This small molecule binds to this protein.
Small molecule (SMILES): CCOC(=O)CC[C@H](C[C@@H]1CCNC1=O)NC(=O)[C@@H](CC(=O)[C@@H](NC(=O)c1cc(C)on1)C(C)C)Cc1ccc(F)cc1

Binding-site contacts:
Ligand atom C02 contacts residue SER132 of chain 1.A at 3.4 Å.
Ligand atom N17 contacts residue THR146 of chain 1.A at 3.1 Å (h-bond).
Ligand atom O03 contacts residue GLY167 of chain 1.A at 3.2 Å.
Ligand atom N12 contacts residue CYS151 of chain 1.A at 3.0 Å (h-bond).
Ligand atom O18 contacts residue HIS165 of chain 1.A at 2.8 Å (h-bond).
Ligand atom F1 contacts residue LEU131 of chain 1.A at 3.3 Å.
Ligand atom O03 contacts residue GLY168 of chain 1.A at 3.1 Å (h-bond).
Ligand atom O23 contacts residue GLY149 of chain 1.A at 3.0 Å (h-bond).
Ligand atom C20 contacts residue CYS151 of chain 1.A at 2.7 Å (hydrophobic).
Ligand atom N17 contacts residue GLY168 of chain 1.A at 3.6 Å (h-bond).
Ligand atom C57 contacts residue SER132 of chain 1.A at 3.4 Å.
Ligand atom C78 contacts residue SER132 of chain 1.A at 3.5 Å.
Ligand atom C08 contacts residue ARG43 of chain 1.A at 3.2 Å.
Ligand atom O18 contacts residue GLY168 of chain 1.A at 3.3 Å (h-bond).
Ligand atom O60 contacts residue LEU131 of chain 1.A at 3.6 Å.
Ligand atom C09 contacts residue ARG43 of chain 1.A at 3.1 Å.
Ligand atom C82 contacts residue GLY168 of chain 1.A at 3.3 Å.
Ligand atom O4 contacts residue ASN169 of chain 1.A at 3.4 Å.
Ligand atom C13 contacts residue CYS151 of chain 1.A at 2.6 Å (hydrophobic).
Ligand atom C19 contacts residue CYS151 of chain 1.A at 2.0 Å (hydrophobic).
Ligand atom C84 contacts residue ALA148 of chain 1.A at 3.5 Å (hydrophobic).
Ligand atom N12 contacts residue ILE166 of chain 1.A at 3.2 Å (h-bond).
Ligand atom O23 contacts residue ALA148 of chain 1.A at 3.2 Å.
Ligand atom C07 contacts residue HIS44 of chain 1.A at 3.2 Å.
Ligand atom F1 contacts residue LYS134 of chain 1.A at 2.9 Å.
Ligand atom C14 contacts residue LYS147 of chain 1.A at 3.5 Å.
Ligand atom O18 contacts residue GLY167 of chain 1.A at 3.3 Å.
Ligand atom O60 contacts residue SER132 of chain 1.A at 3.0 Å (h-bond).
Ligand atom O18 contacts residue THR146 of chain 1.A at 2.8 Å (h-bond).
Ligand atom F1 contacts residue ARG43 of chain 1.A at 2.7 Å.
Ligand atom O4 contacts residue PHE174 of chain 1.A at 3.1 Å.
Ligand atom N5 contacts residue ASN169 of chain 1.A at 3.4 Å (h-bond).
Ligand atom O60 contacts residue ASN130 of chain 1.A at 3.3 Å (h-bond).
Ligand atom C14 contacts residue CYS151 of chain 1.A at 3.4 Å (hydrophobic).
Ligand atom N5 contacts residue GLY168 of chain 1.A at 3.2 Å.
Ligand atom C83 contacts residue GLY168 of chain 1.A at 3.5 Å.
Ligand atom N58 contacts residue GLY168 of chain 1.A at 3.0 Å (h-bond).
Ligand atom C16 contacts residue GLY168 of chain 1.A at 3.3 Å.
Ligand atom C20 contacts residue HIS44 of chain 1.A at 3.4 Å.
Ligand atom C09 contacts residue LEU131 of chain 1.A at 3.3 Å (hydrophobic).

Sequence of chain 1.A:
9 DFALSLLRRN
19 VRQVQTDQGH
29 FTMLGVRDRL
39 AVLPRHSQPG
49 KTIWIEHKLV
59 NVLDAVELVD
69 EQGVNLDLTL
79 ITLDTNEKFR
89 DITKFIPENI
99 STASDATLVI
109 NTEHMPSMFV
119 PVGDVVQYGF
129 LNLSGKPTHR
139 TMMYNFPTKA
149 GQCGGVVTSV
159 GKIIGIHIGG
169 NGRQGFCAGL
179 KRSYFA